A small-molecule ligand and the protein it binds are described below.
Small molecule (SMILES): CC(=O)N[C@@H]1[C@@H](O)[C@H](O)[C@@H](CO)O[C@H]1O

Binding-site contacts:
Ligand atom C5 contacts residue THR270 of chain 1.D at 4.1 Å.
Ligand atom O6 contacts residue ARG272 of chain 1.D at 3.1 Å (salt-bridge).
Ligand atom O6 contacts residue THR270 of chain 1.D at 4.0 Å.
Ligand atom C5 contacts residue ASN259 of chain 1.D at 3.7 Å.
Ligand atom N2 contacts residue ASN259 of chain 1.D at 3.0 Å (h-bond).
Ligand atom O5 contacts residue SER255 of chain 1.D at 4.3 Å.
Ligand atom O5 contacts residue THR270 of chain 1.D at 3.5 Å (h-bond).
Ligand atom C1 contacts residue ASN259 of chain 1.D at 1.4 Å.
Ligand atom O6 contacts residue ASP256 of chain 1.D at 3.1 Å (salt-bridge).
Ligand atom C2 contacts residue SER255 of chain 1.D at 4.4 Å.
Ligand atom O6 contacts residue GLY271 of chain 1.D at 3.9 Å.
Ligand atom O5 contacts residue ASN259 of chain 1.D at 2.3 Å (h-bond).
Ligand atom C6 contacts residue ASP256 of chain 1.D at 4.0 Å.
Ligand atom C8 contacts residue PRO230 of chain 1.D at 3.5 Å (hydrophobic).
Ligand atom C7 contacts residue ASN259 of chain 1.D at 3.9 Å.
Ligand atom C1 contacts residue THR270 of chain 1.D at 3.7 Å.
Ligand atom C4 contacts residue ASN259 of chain 1.D at 4.2 Å.
Ligand atom C3 contacts residue ASN259 of chain 1.D at 3.8 Å.
Ligand atom C1 contacts residue SER255 of chain 1.D at 4.2 Å.
Ligand atom O7 contacts residue ASN259 of chain 1.D at 4.4 Å.
Ligand atom O5 contacts residue ASP256 of chain 1.D at 3.9 Å.
Ligand atom C1 contacts residue GLY271 of chain 1.D at 4.5 Å.
Ligand atom C2 contacts residue ASN259 of chain 1.D at 2.5 Å.
Ligand atom O5 contacts residue GLY271 of chain 1.D at 4.0 Å.
Ligand atom O7 contacts residue GLU229 of chain 1.D at 4.1 Å.
Ligand atom O7 contacts residue PRO230 of chain 1.D at 3.6 Å.
Ligand atom C7 contacts residue PRO230 of chain 1.D at 3.8 Å (hydrophobic).
Ligand atom C8 contacts residue ASN259 of chain 1.D at 4.4 Å.

Sequence of chain 1.D:
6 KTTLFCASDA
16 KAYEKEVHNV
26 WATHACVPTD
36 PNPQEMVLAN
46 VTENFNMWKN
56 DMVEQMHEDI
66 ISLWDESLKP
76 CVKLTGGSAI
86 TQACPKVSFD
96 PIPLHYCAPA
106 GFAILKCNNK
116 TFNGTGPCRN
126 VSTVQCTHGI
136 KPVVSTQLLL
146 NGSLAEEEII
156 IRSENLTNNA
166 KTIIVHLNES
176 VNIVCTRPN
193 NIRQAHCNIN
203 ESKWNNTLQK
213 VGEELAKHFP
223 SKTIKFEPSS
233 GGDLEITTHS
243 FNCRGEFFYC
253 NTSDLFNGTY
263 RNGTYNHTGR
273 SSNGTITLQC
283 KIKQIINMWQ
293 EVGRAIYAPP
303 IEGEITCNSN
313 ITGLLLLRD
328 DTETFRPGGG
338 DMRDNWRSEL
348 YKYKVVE